This protein binds this small molecule.
Small molecule (SMILES): C/C(O)=C1/C=C(CO[C@@H]2O[C@@H](C)[C@@H](O)[C@@H](O)[C@@H]2O)ON1

Sequence of chain 1.D:
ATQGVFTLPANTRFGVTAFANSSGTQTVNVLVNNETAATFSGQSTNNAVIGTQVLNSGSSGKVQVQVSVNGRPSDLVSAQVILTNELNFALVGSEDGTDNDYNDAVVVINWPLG

Binding-site contacts:
Ligand atom C6 contacts residue SER23 of chain 1.C at 3.6 Å.
Ligand atom C1' contacts residue SER23 of chain 1.C at 3.6 Å.
Ligand atom O3 contacts residue CA1 of chain 1.N at 2.5 Å.
Ligand atom C2 contacts residue ASP104 of chain 1.C at 3.2 Å.
Ligand atom C6' contacts residue VAL69 of chain 1.C at 3.8 Å (hydrophobic).
Ligand atom C6' contacts residue ASP96 of chain 1.C at 3.8 Å.
Ligand atom C4 contacts residue CA1 of chain 1.O at 3.4 Å.
Ligand atom C3 contacts residue CA1 of chain 1.O at 3.4 Å.
Ligand atom O contacts residue GLY97 of chain 1.C at 3.9 Å.
Ligand atom C2 contacts residue SER22 of chain 1.C at 3.5 Å.
Ligand atom N contacts residue ASP96 of chain 1.C at 3.5 Å (salt-bridge).
Ligand atom O2 contacts residue ASP96 of chain 1.C at 2.6 Å (salt-bridge).
Ligand atom C3 contacts residue ASP104 of chain 1.C at 3.7 Å.
Ligand atom O5 contacts residue SER22 of chain 1.C at 3.4 Å (h-bond).
Ligand atom O4 contacts residue CA1 of chain 1.O at 2.5 Å.
Ligand atom O2 contacts residue ASP104 of chain 1.C at 3.2 Å (salt-bridge).
Ligand atom O3 contacts residue ASP99 of chain 1.C at 2.6 Å (salt-bridge).
Ligand atom O5' contacts residue GLY24 of chain 1.C at 3.4 Å.
Ligand atom C3 contacts residue CA1 of chain 1.N at 3.4 Å.
Ligand atom C3' contacts residue SER23 of chain 1.C at 3.5 Å.
Ligand atom C2 contacts residue ASP96 of chain 1.C at 3.5 Å.
Ligand atom C1 contacts residue ASP96 of chain 1.C at 3.7 Å.
Ligand atom O3 contacts residue CA1 of chain 1.O at 2.5 Å.
Ligand atom C3 contacts residue ASP99 of chain 1.C at 3.2 Å.
Ligand atom C6 contacts residue GLY114 of chain 1.D at 3.7 Å.
Ligand atom O3 contacts residue ASP104 of chain 1.C at 3.0 Å (salt-bridge).
Ligand atom O5 contacts residue SER23 of chain 1.C at 3.0 Å (h-bond).
Ligand atom C1 contacts residue SER22 of chain 1.C at 3.3 Å.
Ligand atom O2 contacts residue CA1 of chain 1.N at 2.4 Å.
Ligand atom O4 contacts residue ASP104 of chain 1.C at 3.8 Å.
Ligand atom C2 contacts residue CA1 of chain 1.N at 3.3 Å.
Ligand atom O4 contacts residue GLY114 of chain 1.D at 2.5 Å (h-bond).
Ligand atom O4 contacts residue ASN21 of chain 1.C at 3.1 Å (h-bond).
Ligand atom C2 contacts residue CA1 of chain 1.O at 3.7 Å.
Ligand atom O2 contacts residue ASP99 of chain 1.C at 3.6 Å.
Ligand atom O3 contacts residue ASP101 of chain 1.C at 2.9 Å (salt-bridge).
Ligand atom O5' contacts residue VAL69 of chain 1.C at 3.5 Å.
Ligand atom O4 contacts residue SER22 of chain 1.C at 3.3 Å.
Ligand atom C4 contacts residue GLY114 of chain 1.D at 3.4 Å.
Ligand atom O2 contacts residue GLU95 of chain 1.C at 3.3 Å (salt-bridge).

Sequence of chain 1.C:
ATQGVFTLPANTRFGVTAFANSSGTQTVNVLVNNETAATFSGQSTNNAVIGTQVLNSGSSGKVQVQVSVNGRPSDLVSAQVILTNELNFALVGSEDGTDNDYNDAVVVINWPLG